This small molecule binds to this protein.
Small molecule (SMILES): N[C@@H](Cc1ccc(O)cc1)C(=O)O

Sequence of chain 2.B:
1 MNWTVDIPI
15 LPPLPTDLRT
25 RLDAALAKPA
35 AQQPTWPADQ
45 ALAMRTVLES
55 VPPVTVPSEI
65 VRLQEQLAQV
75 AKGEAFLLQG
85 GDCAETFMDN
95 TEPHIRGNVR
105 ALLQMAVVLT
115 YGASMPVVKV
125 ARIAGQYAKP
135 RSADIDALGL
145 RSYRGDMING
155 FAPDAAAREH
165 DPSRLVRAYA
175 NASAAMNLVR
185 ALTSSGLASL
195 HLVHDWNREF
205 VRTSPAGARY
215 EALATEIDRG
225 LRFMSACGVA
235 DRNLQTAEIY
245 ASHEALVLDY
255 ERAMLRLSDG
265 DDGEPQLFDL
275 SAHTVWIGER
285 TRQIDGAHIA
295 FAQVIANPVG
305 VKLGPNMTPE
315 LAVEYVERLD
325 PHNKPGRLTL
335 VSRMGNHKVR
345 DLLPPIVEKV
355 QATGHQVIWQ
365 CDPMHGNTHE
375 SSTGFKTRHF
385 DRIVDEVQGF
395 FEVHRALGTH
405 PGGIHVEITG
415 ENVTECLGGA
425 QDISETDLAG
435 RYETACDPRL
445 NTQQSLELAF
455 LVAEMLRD

Binding-site contacts:
Ligand atom N contacts residue ARG256 of chain 2.B at 2.8 Å (salt-bridge).
Ligand atom N contacts residue ALA257 of chain 2.B at 4.2 Å.
Ligand atom OXT contacts residue LEU26 of chain 2.B at 3.5 Å.
Ligand atom CD2 contacts residue LEU259 of chain 2.B at 4.0 Å (hydrophobic).
Ligand atom CA contacts residue GLU53 of chain 2.B at 3.2 Å.
Ligand atom CG contacts residue ARG23 of chain 2.B at 4.2 Å.
Ligand atom OH contacts residue LEU18 of chain 2.B at 4.3 Å.
Ligand atom CB contacts residue LEU18 of chain 2.B at 4.3 Å (hydrophobic).
Ligand atom OXT contacts residue ARG23 of chain 2.B at 2.6 Å (salt-bridge).
Ligand atom CD1 contacts residue LEU18 of chain 2.B at 3.7 Å (hydrophobic).
Ligand atom C contacts residue ARG256 of chain 2.B at 3.5 Å.
Ligand atom O contacts residue ARG49 of chain 2.B at 4.1 Å.
Ligand atom CB contacts residue LEU26 of chain 2.B at 4.0 Å (hydrophobic).
Ligand atom CZ contacts residue PRO16 of chain 2.B at 3.0 Å (hydrophobic).
Ligand atom CB contacts residue ARG23 of chain 2.B at 3.4 Å.
Ligand atom CD2 contacts residue LEU271 of chain 2.B at 4.1 Å (hydrophobic).
Ligand atom CA contacts residue ARG23 of chain 2.B at 3.6 Å.
Ligand atom O contacts residue ARG256 of chain 2.B at 2.5 Å (salt-bridge).
Ligand atom CZ contacts residue LEU18 of chain 2.B at 3.9 Å (hydrophobic).
Ligand atom CD1 contacts residue PRO16 of chain 2.B at 4.2 Å (hydrophobic).
Ligand atom CG contacts residue LEU18 of chain 2.B at 4.2 Å (hydrophobic).
Ligand atom CE2 contacts residue PRO16 of chain 2.B at 4.3 Å (hydrophobic).
Ligand atom OH contacts residue PRO16 of chain 2.B at 2.3 Å (h-bond).
Ligand atom C contacts residue LEU26 of chain 2.B at 4.0 Å (hydrophobic).
Ligand atom CE2 contacts residue LEU261 of chain 2.B at 4.3 Å (hydrophobic).
Ligand atom CA contacts residue ARG256 of chain 2.B at 3.9 Å.
Ligand atom N contacts residue GLU53 of chain 2.B at 2.7 Å (salt-bridge).
Ligand atom CE2 contacts residue LEU18 of chain 2.B at 4.1 Å (hydrophobic).
Ligand atom CE1 contacts residue LEU18 of chain 2.B at 3.8 Å (hydrophobic).
Ligand atom CE2 contacts residue LEU271 of chain 2.B at 4.2 Å (hydrophobic).
Ligand atom CD1 contacts residue ARG23 of chain 2.B at 4.0 Å.
Ligand atom OH contacts residue LEU261 of chain 2.B at 4.0 Å.
Ligand atom CE2 contacts residue ARG260 of chain 2.B at 4.4 Å.
Ligand atom O contacts residue GLU53 of chain 2.B at 3.8 Å.
Ligand atom CD2 contacts residue LEU18 of chain 2.B at 4.3 Å (hydrophobic).
Ligand atom CE2 contacts residue LEU259 of chain 2.B at 4.2 Å (hydrophobic).
Ligand atom CE1 contacts residue PRO16 of chain 2.B at 2.9 Å (hydrophobic).
Ligand atom OXT contacts residue ARG256 of chain 2.B at 3.4 Å (salt-bridge).
Ligand atom C contacts residue ARG23 of chain 2.B at 3.4 Å.
Ligand atom C contacts residue GLU53 of chain 2.B at 3.8 Å.